The protein below binds the small molecule below.
Small molecule (SMILES): Nc1nc2c(ncn2[C@@H]2O[C@H](CO[P](=O)(O)O[P](=O)(O)NP(=O)(O)O)[C@@H](O)[C@H]2O)c(=O)[nH]1

Binding-site contacts:
Ligand atom O6 contacts residue ASN116 of chain 1.A at 3.4 Å (h-bond).
Ligand atom N2 contacts residue ASP119 of chain 1.A at 3.0 Å (salt-bridge).
Ligand atom O6 contacts residue SER145 of chain 1.A at 3.3 Å (h-bond).
Ligand atom O2' contacts residue ASP30 of chain 1.A at 3.2 Å (salt-bridge).
Ligand atom PB contacts residue MG1 of chain 1.D at 3.3 Å.
Ligand atom C2 contacts residue ASP119 of chain 1.A at 3.5 Å.
Ligand atom O1B contacts residue SER17 of chain 1.A at 3.5 Å (h-bond).
Ligand atom PB contacts residue LYS16 of chain 1.A at 3.5 Å.
Ligand atom O2B contacts residue MG1 of chain 1.D at 2.3 Å.
Ligand atom PG contacts residue MG1 of chain 1.D at 3.3 Å.
Ligand atom O2G contacts residue THR35 of chain 1.A at 2.5 Å (h-bond).
Ligand atom O1A contacts residue ALA18 of chain 1.A at 2.9 Å (h-bond).
Ligand atom O3G contacts residue LYS16 of chain 1.A at 2.8 Å (salt-bridge).
Ligand atom O1G contacts residue PRO34 of chain 1.A at 3.3 Å.
Ligand atom PG contacts residue LYS16 of chain 1.A at 3.4 Å.
Ligand atom O1B contacts residue GLY15 of chain 1.A at 3.1 Å (h-bond).
Ligand atom O3G contacts residue GLY60 of chain 1.A at 2.8 Å (h-bond).
Ligand atom O1G contacts residue GLN61 of chain 1.A at 3.2 Å (h-bond).
Ligand atom O1A contacts residue GLY15 of chain 1.A at 2.9 Å.
Ligand atom O6 contacts residue ALA146 of chain 1.A at 2.8 Å (h-bond).
Ligand atom O2G contacts residue MG1 of chain 1.D at 2.1 Å.
Ligand atom O1G contacts residue TYR32 of chain 1.A at 3.4 Å.
Ligand atom O2G contacts residue SER17 of chain 1.A at 3.4 Å (h-bond).
Ligand atom N3B contacts residue LYS16 of chain 1.A at 3.1 Å (salt-bridge).
Ligand atom O6 contacts residue LYS117 of chain 1.A at 3.3 Å.
Ligand atom O2B contacts residue THR35 of chain 1.A at 3.3 Å (h-bond).
Ligand atom O1B contacts residue LYS16 of chain 1.A at 2.7 Å (salt-bridge).
Ligand atom O4' contacts residue LYS117 of chain 1.A at 3.0 Å (salt-bridge).
Ligand atom O3' contacts residue ASP30 of chain 1.A at 2.8 Å (salt-bridge).
Ligand atom O2B contacts residue SER17 of chain 1.A at 2.4 Å (h-bond).
Ligand atom O1A contacts residue SER17 of chain 1.A at 3.4 Å (h-bond).
Ligand atom O3A contacts residue GLY15 of chain 1.A at 3.6 Å (h-bond).
Ligand atom O6 contacts residue ASP119 of chain 1.A at 3.5 Å (salt-bridge).
Ligand atom N7 contacts residue ASN116 of chain 1.A at 3.1 Å (h-bond).
Ligand atom N1 contacts residue ASP119 of chain 1.A at 2.7 Å (salt-bridge).
Ligand atom N3B contacts residue GLY13 of chain 1.A at 3.0 Å (h-bond).
Ligand atom C8 contacts residue ALA18 of chain 1.A at 3.4 Å (hydrophobic).
Ligand atom O2' contacts residue VAL29 of chain 1.A at 3.0 Å (h-bond).
Ligand atom O3A contacts residue GLY13 of chain 1.A at 3.4 Å.
Ligand atom N2 contacts residue LEU120 of chain 1.A at 3.5 Å.

Sequence of chain 1.A:
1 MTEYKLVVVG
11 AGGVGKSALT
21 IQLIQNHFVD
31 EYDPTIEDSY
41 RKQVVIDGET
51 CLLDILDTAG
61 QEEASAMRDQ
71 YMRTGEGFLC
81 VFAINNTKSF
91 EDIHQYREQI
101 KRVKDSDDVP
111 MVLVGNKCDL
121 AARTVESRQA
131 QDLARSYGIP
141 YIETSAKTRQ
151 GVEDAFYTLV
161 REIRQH